Sequence of chain 1.C:
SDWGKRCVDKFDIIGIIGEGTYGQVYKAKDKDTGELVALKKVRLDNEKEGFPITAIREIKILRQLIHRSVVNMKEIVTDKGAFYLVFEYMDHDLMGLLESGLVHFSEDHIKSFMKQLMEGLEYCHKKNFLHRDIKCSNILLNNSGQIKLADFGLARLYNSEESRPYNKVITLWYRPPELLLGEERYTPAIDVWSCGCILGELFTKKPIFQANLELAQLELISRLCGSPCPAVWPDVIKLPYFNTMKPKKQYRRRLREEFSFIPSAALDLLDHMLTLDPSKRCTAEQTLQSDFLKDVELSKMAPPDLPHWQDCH

This small molecule binds to this protein.
Small molecule (SMILES): CN(C)C/C=C/C(=O)Nc1ccc(O[C@@H]2CCC[C@@H](Nc3ncc(Cl)c(-c4c[nH]c5ccccc45)n3)C2)cc1

Binding-site contacts:
Ligand atom N17 contacts residue TYR103 of chain 1.C at 3.9 Å.
Ligand atom N37 contacts residue CYS327 of chain 1.C at 3.5 Å (h-bond).
Ligand atom C15 contacts residue ALA42 of chain 1.C at 4.1 Å (hydrophobic).
Ligand atom N13 contacts residue LEU154 of chain 1.C at 3.7 Å.
Ligand atom O34 contacts residue ILE20 of chain 1.C at 2.9 Å (h-bond).
Ligand atom C3 contacts residue VAL29 of chain 1.C at 3.9 Å (hydrophobic).
Ligand atom C29 contacts residue ASP326 of chain 1.C at 3.9 Å.
Ligand atom C35 contacts residue CYS327 of chain 1.C at 1.7 Å (hydrophobic).
Ligand atom C12 contacts residue MET104 of chain 1.C at 3.9 Å (hydrophobic).
Ligand atom N13 contacts residue MET104 of chain 1.C at 3.1 Å (h-bond).
Ligand atom C22 contacts residue ASP105 of chain 1.C at 3.0 Å.
Ligand atom C23 contacts residue ASP105 of chain 1.C at 3.9 Å.
Ligand atom C19 contacts residue ILE21 of chain 1.C at 4.0 Å (hydrophobic).
Ligand atom N13 contacts residue TYR103 of chain 1.C at 3.9 Å.
Ligand atom C21 contacts residue ASP326 of chain 1.C at 3.8 Å.
Ligand atom C15 contacts residue LEU154 of chain 1.C at 3.5 Å (hydrophobic).
Ligand atom C12 contacts residue LEU154 of chain 1.C at 3.8 Å (hydrophobic).
Ligand atom O24 contacts residue ILE21 of chain 1.C at 3.5 Å (h-bond).
Ligand atom C36 contacts residue CYS327 of chain 1.C at 2.3 Å (hydrophobic).
Ligand atom C14 contacts residue LEU154 of chain 1.C at 3.5 Å (hydrophobic).
Ligand atom C29 contacts residue ILE20 of chain 1.C at 4.2 Å (hydrophobic).
Ligand atom C25 contacts residue ILE21 of chain 1.C at 3.7 Å (hydrophobic).
Ligand atom N31 contacts residue CYS327 of chain 1.C at 2.8 Å (h-bond).
Ligand atom C33 contacts residue CYS327 of chain 1.C at 3.3 Å (hydrophobic).
Ligand atom C26 contacts residue ILE21 of chain 1.C at 3.7 Å (hydrophobic).
Ligand atom C32 contacts residue ILE20 of chain 1.C at 4.0 Å (hydrophobic).
Ligand atom C10 contacts residue LEU154 of chain 1.C at 3.5 Å (hydrophobic).
Ligand atom N11 contacts residue LEU154 of chain 1.C at 3.7 Å.
Ligand atom C1 contacts residue GLY22 of chain 1.C at 4.0 Å.
Ligand atom C22 contacts residue HIS106 of chain 1.C at 4.1 Å.
Ligand atom N17 contacts residue MET104 of chain 1.C at 3.5 Å (h-bond).
Ligand atom C14 contacts residue TYR103 of chain 1.C at 4.1 Å (hydrophobic).
Ligand atom C30 contacts residue ASP326 of chain 1.C at 3.9 Å.
Ligand atom C27 contacts residue ILE21 of chain 1.C at 4.0 Å (hydrophobic).
Ligand atom C28 contacts residue CYS327 of chain 1.C at 3.8 Å (hydrophobic).
Ligand atom C32 contacts residue CYS327 of chain 1.C at 3.5 Å (hydrophobic).
Ligand atom CL1 contacts residue PHE101 of chain 1.C at 3.5 Å.
Ligand atom C2 contacts residue VAL29 of chain 1.C at 4.1 Å (hydrophobic).
Ligand atom C14 contacts residue MET104 of chain 1.C at 3.4 Å (hydrophobic).
Ligand atom C30 contacts residue ILE21 of chain 1.C at 3.4 Å (hydrophobic).